Binding-site contacts:
Ligand atom C6 contacts residue GLU252 of chain 1.A at 3.4 Å.
Ligand atom O4 contacts residue VAL129 of chain 1.A at 3.6 Å.
Ligand atom C6 contacts residue VAL262 of chain 1.A at 3.8 Å (hydrophobic).
Ligand atom O4 contacts residue ARG178 of chain 1.A at 3.1 Å (salt-bridge).
Ligand atom C4 contacts residue ASP196 of chain 1.A at 3.7 Å.
Ligand atom O6 contacts residue TRP258 of chain 1.A at 3.7 Å.
Ligand atom C6 contacts residue SER130 of chain 1.A at 3.7 Å.
Ligand atom O3 contacts residue GLU252 of chain 1.A at 3.6 Å.
Ligand atom O4 contacts residue THR293 of chain 1.A at 3.5 Å.
Ligand atom C6 contacts residue SER130 of chain 1.A at 3.5 Å.
Ligand atom C4 contacts residue GLU202 of chain 1.A at 3.6 Å.
Ligand atom O2 contacts residue ASN296 of chain 1.A at 3.3 Å.
Ligand atom O3 contacts residue GLN259 of chain 1.A at 2.7 Å (h-bond).
Ligand atom O5 contacts residue LYS256 of chain 1.A at 2.8 Å (salt-bridge).
Ligand atom O2 contacts residue ASP288 of chain 1.A at 2.5 Å (salt-bridge).
Ligand atom C3 contacts residue LEU176 of chain 1.A at 3.8 Å (hydrophobic).
Ligand atom C6 contacts residue GLN259 of chain 1.A at 3.7 Å.
Ligand atom O1 contacts residue MET295 of chain 1.A at 3.7 Å.
Ligand atom O3 contacts residue LYS256 of chain 1.A at 3.0 Å (salt-bridge).
Ligand atom C1 contacts residue LYS256 of chain 1.A at 3.6 Å.
Ligand atom O2 contacts residue ARG178 of chain 1.A at 3.5 Å (salt-bridge).
Ligand atom O4 contacts residue ASP196 of chain 1.A at 2.7 Å (salt-bridge).
Ligand atom O5 contacts residue GLU252 of chain 1.A at 3.6 Å.
Ligand atom C6 contacts residue LEU204 of chain 1.A at 3.7 Å (hydrophobic).
Ligand atom O4 contacts residue GLU202 of chain 1.A at 2.6 Å (salt-bridge).
Ligand atom C1 contacts residue MET295 of chain 1.A at 3.6 Å (hydrophobic).
Ligand atom O6 contacts residue GLN259 of chain 1.A at 2.8 Å (h-bond).
Ligand atom O5 contacts residue TRP284 of chain 1.A at 3.1 Å.
Ligand atom O3 contacts residue ASP288 of chain 1.A at 3.3 Å (salt-bridge).
Ligand atom O4 contacts residue ASN296 of chain 1.A at 3.4 Å.
Ligand atom C3 contacts residue GLN259 of chain 1.A at 3.6 Å.
Ligand atom C4 contacts residue TRP258 of chain 1.A at 3.7 Å (hydrophobic).
Ligand atom C5 contacts residue TRP258 of chain 1.A at 3.7 Å (hydrophobic).
Ligand atom C6 contacts residue TRP258 of chain 1.A at 3.7 Å (hydrophobic).
Ligand atom O6 contacts residue LYS256 of chain 1.A at 3.0 Å (salt-bridge).
Ligand atom O6 contacts residue LYS256 of chain 1.A at 2.9 Å (salt-bridge).
Ligand atom C6 contacts residue GLU202 of chain 1.A at 3.5 Å.
Ligand atom C2 contacts residue ASP288 of chain 1.A at 3.6 Å.
Ligand atom O6 contacts residue GLU252 of chain 1.A at 2.6 Å (salt-bridge).
Ligand atom C4 contacts residue GLU252 of chain 1.A at 3.4 Å.

Sequence of chain 1.A:
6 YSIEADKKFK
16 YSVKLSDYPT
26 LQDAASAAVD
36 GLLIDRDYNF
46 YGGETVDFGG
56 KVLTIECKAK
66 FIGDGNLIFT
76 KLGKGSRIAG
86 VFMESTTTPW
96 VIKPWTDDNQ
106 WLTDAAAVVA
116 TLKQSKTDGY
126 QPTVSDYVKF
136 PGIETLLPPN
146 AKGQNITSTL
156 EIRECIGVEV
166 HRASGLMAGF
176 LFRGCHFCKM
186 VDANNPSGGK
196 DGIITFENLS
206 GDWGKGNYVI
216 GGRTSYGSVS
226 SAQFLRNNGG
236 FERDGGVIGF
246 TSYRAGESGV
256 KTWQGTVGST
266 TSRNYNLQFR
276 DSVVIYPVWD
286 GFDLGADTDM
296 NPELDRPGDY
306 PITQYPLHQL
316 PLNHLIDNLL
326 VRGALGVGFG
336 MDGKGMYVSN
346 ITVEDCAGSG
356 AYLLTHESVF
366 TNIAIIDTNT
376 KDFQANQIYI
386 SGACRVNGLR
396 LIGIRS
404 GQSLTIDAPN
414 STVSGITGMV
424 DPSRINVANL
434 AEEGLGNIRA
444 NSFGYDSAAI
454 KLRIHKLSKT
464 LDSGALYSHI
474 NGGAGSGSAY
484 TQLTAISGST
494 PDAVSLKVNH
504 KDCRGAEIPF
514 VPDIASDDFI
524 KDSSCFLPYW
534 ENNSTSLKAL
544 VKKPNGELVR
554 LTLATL

The small molecule below binds the protein below.
Small molecule (SMILES): C[C@@H]1O[C@@H](O)[C@H](O)[C@H](O)[C@H]1O[C@H]1O[C@H](CO)[C@@H](O)[C@H](O[C@H]2O[C@H](C)[C@@H](O)C[C@H]2O)[C@@H]1O[C@H]1O[C@H](CO)[C@H](O)[C@H](O[C@@H]2O[C@@H](C)[C@H](O[C@H]3O[C@H](CO)[C@@H](O)[C@H](O[C@H]4O[C@H](C)[C@@H](O)C[C@H]4O)[C@@H]3O[C@H]3O[C@H](CO)[C@H](O)[C@H](O)[C@H]3O)[C@@H](O)[C@H]2O)[C@H]1O